This small molecule binds to this protein.
Small molecule (SMILES): CC(=O)N[C@@H]1[C@@H](O)[C@H](O)[C@@H](CO)O[C@H]1O

Sequence of chain 1.B:
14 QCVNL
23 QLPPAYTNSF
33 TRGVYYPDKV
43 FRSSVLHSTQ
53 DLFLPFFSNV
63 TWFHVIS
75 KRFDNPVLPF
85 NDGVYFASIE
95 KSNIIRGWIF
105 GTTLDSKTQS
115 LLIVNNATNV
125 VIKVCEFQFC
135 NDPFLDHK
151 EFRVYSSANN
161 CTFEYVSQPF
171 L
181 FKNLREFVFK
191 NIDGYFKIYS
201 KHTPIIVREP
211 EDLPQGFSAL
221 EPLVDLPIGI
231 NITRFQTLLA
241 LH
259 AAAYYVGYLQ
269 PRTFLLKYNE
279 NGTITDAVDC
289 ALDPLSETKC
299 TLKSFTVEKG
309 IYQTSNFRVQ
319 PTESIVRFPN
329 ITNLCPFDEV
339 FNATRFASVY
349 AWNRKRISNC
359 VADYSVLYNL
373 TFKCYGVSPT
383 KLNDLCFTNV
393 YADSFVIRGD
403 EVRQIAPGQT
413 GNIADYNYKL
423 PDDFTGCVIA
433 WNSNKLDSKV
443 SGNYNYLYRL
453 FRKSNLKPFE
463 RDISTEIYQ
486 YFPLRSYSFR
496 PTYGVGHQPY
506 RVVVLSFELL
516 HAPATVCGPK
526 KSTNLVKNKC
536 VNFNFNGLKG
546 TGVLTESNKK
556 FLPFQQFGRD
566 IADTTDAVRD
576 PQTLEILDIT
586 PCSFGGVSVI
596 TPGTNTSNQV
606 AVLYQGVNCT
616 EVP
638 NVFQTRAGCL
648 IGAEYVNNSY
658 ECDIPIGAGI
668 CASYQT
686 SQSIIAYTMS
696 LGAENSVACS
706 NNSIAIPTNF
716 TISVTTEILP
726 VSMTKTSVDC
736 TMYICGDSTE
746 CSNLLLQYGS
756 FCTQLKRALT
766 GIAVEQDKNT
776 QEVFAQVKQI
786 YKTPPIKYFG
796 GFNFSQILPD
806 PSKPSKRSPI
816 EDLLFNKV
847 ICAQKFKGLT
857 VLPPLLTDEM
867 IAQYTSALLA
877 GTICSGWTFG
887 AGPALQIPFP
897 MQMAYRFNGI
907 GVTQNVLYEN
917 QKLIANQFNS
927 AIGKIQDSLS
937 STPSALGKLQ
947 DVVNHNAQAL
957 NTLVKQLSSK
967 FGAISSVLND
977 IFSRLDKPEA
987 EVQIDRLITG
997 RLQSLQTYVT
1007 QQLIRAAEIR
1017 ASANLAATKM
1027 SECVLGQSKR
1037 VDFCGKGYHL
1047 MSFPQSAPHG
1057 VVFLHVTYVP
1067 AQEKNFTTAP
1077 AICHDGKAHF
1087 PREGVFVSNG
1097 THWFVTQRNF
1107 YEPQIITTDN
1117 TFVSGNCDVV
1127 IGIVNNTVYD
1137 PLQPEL

Binding-site contacts:
Ligand atom C8 contacts residue CYS15 of chain 1.B at 3.6 Å (hydrophobic).
Ligand atom N2 contacts residue ASN17 of chain 1.B at 2.9 Å (h-bond).
Ligand atom C7 contacts residue CYS15 of chain 1.B at 3.8 Å (hydrophobic).
Ligand atom C8 contacts residue VAL16 of chain 1.B at 4.2 Å (hydrophobic).
Ligand atom C4 contacts residue ASN17 of chain 1.B at 4.3 Å.
Ligand atom C3 contacts residue ASN17 of chain 1.B at 3.8 Å.
Ligand atom N2 contacts residue VAL16 of chain 1.B at 4.3 Å.
Ligand atom C1 contacts residue ASN17 of chain 1.B at 1.5 Å.
Ligand atom O6 contacts residue ASN17 of chain 1.B at 4.4 Å.
Ligand atom C5 contacts residue ASN17 of chain 1.B at 3.7 Å.
Ligand atom C2 contacts residue ASN17 of chain 1.B at 2.5 Å.
Ligand atom C7 contacts residue ASN17 of chain 1.B at 3.8 Å.
Ligand atom O7 contacts residue ASN17 of chain 1.B at 4.1 Å.
Ligand atom N2 contacts residue CYS15 of chain 1.B at 3.0 Å (h-bond).
Ligand atom O5 contacts residue ASN17 of chain 1.B at 2.4 Å (h-bond).
Ligand atom C2 contacts residue CYS15 of chain 1.B at 4.0 Å (hydrophobic).
Ligand atom C3 contacts residue CYS15 of chain 1.B at 4.3 Å (hydrophobic).
Ligand atom C1 contacts residue CYS15 of chain 1.B at 4.1 Å (hydrophobic).